A protein and the small-molecule ligand that binds it are described below.
Small molecule (SMILES): CC(=O)N[C@@H]1[C@@H](O)[C@H](O)[C@@H](CO)O[C@H]1O

Binding-site contacts:
Ligand atom C5 contacts residue ASN109 of chain 1.E at 3.6 Å.
Ligand atom C4 contacts residue ASN109 of chain 1.E at 4.2 Å.
Ligand atom O7 contacts residue ASN109 of chain 1.E at 4.4 Å.
Ligand atom N2 contacts residue ASN109 of chain 1.E at 3.4 Å (h-bond).
Ligand atom C2 contacts residue SER216 of chain 1.E at 4.2 Å.
Ligand atom C8 contacts residue TYR217 of chain 1.E at 3.7 Å (hydrophobic).
Ligand atom C1 contacts residue SER216 of chain 1.E at 3.4 Å.
Ligand atom O4 contacts residue SER216 of chain 1.E at 3.3 Å.
Ligand atom C6 contacts residue SER216 of chain 1.E at 4.2 Å.
Ligand atom C7 contacts residue ASN109 of chain 1.E at 4.0 Å.
Ligand atom C7 contacts residue SER216 of chain 1.E at 4.0 Å.
Ligand atom C7 contacts residue TYR217 of chain 1.E at 4.4 Å (hydrophobic).
Ligand atom C3 contacts residue ASN109 of chain 1.E at 3.5 Å.
Ligand atom O5 contacts residue SER216 of chain 1.E at 3.6 Å (h-bond).
Ligand atom O3 contacts residue ASN109 of chain 1.E at 3.5 Å (h-bond).
Ligand atom C1 contacts residue ASN109 of chain 1.E at 1.4 Å.
Ligand atom C2 contacts residue ASN109 of chain 1.E at 2.5 Å.
Ligand atom C5 contacts residue SER216 of chain 1.E at 3.4 Å.
Ligand atom N2 contacts residue SER216 of chain 1.E at 3.7 Å.
Ligand atom C8 contacts residue SER216 of chain 1.E at 3.2 Å.
Ligand atom O5 contacts residue ASN109 of chain 1.E at 2.3 Å (h-bond).
Ligand atom C4 contacts residue SER216 of chain 1.E at 4.4 Å.

Sequence of chain 1.E:
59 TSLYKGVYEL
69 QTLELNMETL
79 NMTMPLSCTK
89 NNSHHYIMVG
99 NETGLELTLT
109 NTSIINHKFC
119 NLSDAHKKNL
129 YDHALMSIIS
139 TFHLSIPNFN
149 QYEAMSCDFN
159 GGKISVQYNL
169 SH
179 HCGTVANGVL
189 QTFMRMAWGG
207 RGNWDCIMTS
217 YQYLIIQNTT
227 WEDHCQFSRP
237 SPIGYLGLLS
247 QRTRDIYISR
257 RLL